Sequence of chain 1.A:
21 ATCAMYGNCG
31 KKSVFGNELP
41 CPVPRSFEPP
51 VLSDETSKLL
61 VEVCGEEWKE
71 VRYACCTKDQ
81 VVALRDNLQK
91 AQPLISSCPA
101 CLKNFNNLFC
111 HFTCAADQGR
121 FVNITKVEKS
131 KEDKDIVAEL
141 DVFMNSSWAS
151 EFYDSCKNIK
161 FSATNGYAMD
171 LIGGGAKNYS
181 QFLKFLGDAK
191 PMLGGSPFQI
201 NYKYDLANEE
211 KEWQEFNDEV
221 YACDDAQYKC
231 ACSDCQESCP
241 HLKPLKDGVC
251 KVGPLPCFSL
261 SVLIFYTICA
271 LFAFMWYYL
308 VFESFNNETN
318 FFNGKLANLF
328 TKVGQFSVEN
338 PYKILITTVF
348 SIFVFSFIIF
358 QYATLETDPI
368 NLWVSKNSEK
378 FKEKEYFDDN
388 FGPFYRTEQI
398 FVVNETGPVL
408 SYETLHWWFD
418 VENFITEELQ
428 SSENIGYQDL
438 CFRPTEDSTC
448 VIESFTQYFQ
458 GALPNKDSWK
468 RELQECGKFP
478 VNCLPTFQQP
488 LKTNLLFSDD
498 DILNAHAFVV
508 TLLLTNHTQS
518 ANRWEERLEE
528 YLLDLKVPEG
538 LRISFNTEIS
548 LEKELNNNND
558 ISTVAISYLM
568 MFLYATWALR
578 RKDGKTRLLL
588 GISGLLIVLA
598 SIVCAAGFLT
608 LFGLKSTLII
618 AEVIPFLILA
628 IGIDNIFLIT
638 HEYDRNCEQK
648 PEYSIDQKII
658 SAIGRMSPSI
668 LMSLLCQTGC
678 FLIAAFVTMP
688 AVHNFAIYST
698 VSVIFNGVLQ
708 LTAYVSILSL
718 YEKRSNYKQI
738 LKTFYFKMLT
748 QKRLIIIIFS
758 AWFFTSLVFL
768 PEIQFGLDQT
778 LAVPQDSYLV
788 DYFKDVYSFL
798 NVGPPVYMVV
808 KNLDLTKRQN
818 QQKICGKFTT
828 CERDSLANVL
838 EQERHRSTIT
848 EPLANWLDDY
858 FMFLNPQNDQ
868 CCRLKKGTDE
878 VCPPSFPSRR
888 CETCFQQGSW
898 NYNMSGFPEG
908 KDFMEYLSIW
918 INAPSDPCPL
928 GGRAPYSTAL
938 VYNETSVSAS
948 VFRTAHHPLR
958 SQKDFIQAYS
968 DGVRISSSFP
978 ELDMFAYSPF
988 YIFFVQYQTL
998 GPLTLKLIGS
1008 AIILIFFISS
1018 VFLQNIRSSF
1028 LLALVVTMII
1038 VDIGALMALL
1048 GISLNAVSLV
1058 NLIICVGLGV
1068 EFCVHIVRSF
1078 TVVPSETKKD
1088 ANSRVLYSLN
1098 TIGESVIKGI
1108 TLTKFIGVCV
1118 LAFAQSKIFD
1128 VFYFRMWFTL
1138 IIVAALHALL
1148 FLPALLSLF

This protein binds this small molecule.
Small molecule (SMILES): CC(=O)N[C@H]1[C@H](O[C@H]2[C@H](O)[C@@H](NC(C)=O)CO[C@@H]2CO)O[C@H](CO)[C@@H](O)[C@@H]1O

Binding-site contacts:
Ligand atom C3 contacts residue ASN940 of chain 1.A at 3.8 Å.
Ligand atom C8 contacts residue SER943 of chain 1.A at 4.5 Å.
Ligand atom N2 contacts residue ASN940 of chain 1.A at 2.9 Å (h-bond).
Ligand atom O7 contacts residue ASN940 of chain 1.A at 3.9 Å.
Ligand atom O5 contacts residue SER945 of chain 1.A at 3.0 Å (h-bond).
Ligand atom C2 contacts residue ASN940 of chain 1.A at 2.5 Å.
Ligand atom N2 contacts residue THR942 of chain 1.A at 4.3 Å.
Ligand atom C5 contacts residue SER943 of chain 1.A at 4.4 Å.
Ligand atom C1 contacts residue SER945 of chain 1.A at 4.0 Å.
Ligand atom C8 contacts residue THR942 of chain 1.A at 4.3 Å.
Ligand atom C1 contacts residue ASN940 of chain 1.A at 1.4 Å.
Ligand atom C6 contacts residue SER945 of chain 1.A at 3.5 Å.
Ligand atom O7 contacts residue ASN809 of chain 1.A at 3.7 Å.
Ligand atom O6 contacts residue SER945 of chain 1.A at 3.8 Å.
Ligand atom C7 contacts residue ASN940 of chain 1.A at 3.5 Å.
Ligand atom C4 contacts residue ASN940 of chain 1.A at 4.2 Å.
Ligand atom C8 contacts residue ASN940 of chain 1.A at 4.0 Å.
Ligand atom C1 contacts residue SER943 of chain 1.A at 4.5 Å.
Ligand atom O5 contacts residue ASN940 of chain 1.A at 2.4 Å (h-bond).
Ligand atom C5 contacts residue ASN940 of chain 1.A at 3.6 Å.
Ligand atom C5 contacts residue SER945 of chain 1.A at 3.8 Å.
Ligand atom C8 contacts residue ASN809 of chain 1.A at 4.0 Å.